Binding-site contacts:
Ligand atom O2P contacts residue SER329 of chain 2.A at 2.9 Å (h-bond).
Ligand atom C2 contacts residue GLU335 of chain 2.A at 3.6 Å.
Ligand atom C3' contacts residue ASP364 of chain 2.A at 3.6 Å.
Ligand atom C2 contacts residue NAD1 of chain 2.D at 3.5 Å.
Ligand atom O5' contacts residue SER329 of chain 2.A at 3.2 Å (h-bond).
Ligand atom C3' contacts residue SER68 of chain 2.A at 3.3 Å.
Ligand atom C3' contacts residue MET70 of chain 2.A at 3.7 Å (hydrophobic).
Ligand atom C5' contacts residue MET70 of chain 2.A at 3.5 Å (hydrophobic).
Ligand atom N7 contacts residue TYR411 of chain 2.A at 3.4 Å (h-bond).
Ligand atom N3 contacts residue GLU335 of chain 2.A at 3.7 Å.
Ligand atom O3P contacts residue GLY365 of chain 2.A at 3.2 Å.
Ligand atom O3' contacts residue ARG322 of chain 2.A at 3.8 Å.
Ligand atom O2P contacts residue SER388 of chain 2.A at 3.0 Å (h-bond).
Ligand atom O1P contacts residue SER388 of chain 2.A at 2.9 Å (h-bond).
Ligand atom O3' contacts residue SER68 of chain 2.A at 2.8 Å (h-bond).
Ligand atom C4 contacts residue SER329 of chain 2.A at 3.1 Å.
Ligand atom O3P contacts residue GLY366 of chain 2.A at 2.6 Å (h-bond).
Ligand atom O5' contacts residue GLY328 of chain 2.A at 3.4 Å.
Ligand atom O2P contacts residue GLY328 of chain 2.A at 3.0 Å.
Ligand atom N3 contacts residue SER329 of chain 2.A at 3.3 Å (h-bond).
Ligand atom O2' contacts residue ASP364 of chain 2.A at 2.4 Å (salt-bridge).
Ligand atom O1P contacts residue GLY387 of chain 2.A at 3.0 Å (h-bond).
Ligand atom C5 contacts residue SER329 of chain 2.A at 3.5 Å.
Ligand atom O4' contacts residue SER329 of chain 2.A at 3.7 Å.
Ligand atom N1 contacts residue ILE330 of chain 2.A at 3.7 Å.
Ligand atom C5 contacts residue CYS331 of chain 2.A at 2.8 Å (hydrophobic).
Ligand atom P contacts residue GLY328 of chain 2.A at 3.5 Å.
Ligand atom C6 contacts residue ILE330 of chain 2.A at 3.7 Å (hydrophobic).
Ligand atom O2' contacts residue NAD1 of chain 2.D at 3.6 Å.
Ligand atom O3P contacts residue GLY328 of chain 2.A at 3.4 Å.
Ligand atom C8 contacts residue MET70 of chain 2.A at 3.4 Å (hydrophobic).
Ligand atom N7 contacts residue CYS331 of chain 2.A at 3.3 Å (h-bond).
Ligand atom C2' contacts residue ASP364 of chain 2.A at 3.5 Å.
Ligand atom P contacts residue SER388 of chain 2.A at 3.4 Å.
Ligand atom O3' contacts residue ASP364 of chain 2.A at 2.4 Å (salt-bridge).
Ligand atom N3 contacts residue NAD1 of chain 2.D at 3.7 Å.
Ligand atom N9 contacts residue SER329 of chain 2.A at 3.4 Å (h-bond).
Ligand atom P contacts residue SER329 of chain 2.A at 3.5 Å.
Ligand atom N1 contacts residue CYS331 of chain 2.A at 2.8 Å (h-bond).
Ligand atom C6 contacts residue CYS331 of chain 2.A at 1.9 Å (hydrophobic).

The protein below binds the small molecule below.
Small molecule (SMILES): O=P(O)(O)OC[C@H]1O[C@@H](n2cnc3c(Cl)[nH+]cnc32)[C@H](O)[C@@H]1O

Sequence of chain 2.A:
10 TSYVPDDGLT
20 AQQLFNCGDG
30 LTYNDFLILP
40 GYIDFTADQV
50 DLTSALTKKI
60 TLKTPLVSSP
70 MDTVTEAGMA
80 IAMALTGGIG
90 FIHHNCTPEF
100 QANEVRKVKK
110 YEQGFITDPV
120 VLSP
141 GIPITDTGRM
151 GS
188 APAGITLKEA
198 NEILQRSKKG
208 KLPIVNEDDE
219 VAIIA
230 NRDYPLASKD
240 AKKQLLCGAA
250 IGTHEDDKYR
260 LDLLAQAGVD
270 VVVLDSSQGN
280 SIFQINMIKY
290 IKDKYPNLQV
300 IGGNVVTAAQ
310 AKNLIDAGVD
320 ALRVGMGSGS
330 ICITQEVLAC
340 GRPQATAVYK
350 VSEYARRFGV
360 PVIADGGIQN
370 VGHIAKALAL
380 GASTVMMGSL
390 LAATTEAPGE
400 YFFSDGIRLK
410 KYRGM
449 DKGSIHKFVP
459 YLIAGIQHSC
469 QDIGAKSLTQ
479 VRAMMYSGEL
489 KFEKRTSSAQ